This small molecule binds to this protein.
Small molecule (SMILES): CC(=O)N[C@@H]1[C@@H](O)[C@H](O)[C@@H](CO)O[C@H]1O

Binding-site contacts:
Ligand atom C1 contacts residue ASN137 of chain 1.C at 3.7 Å.
Ligand atom C8 contacts residue VAL16 of chain 1.C at 3.8 Å (hydrophobic).
Ligand atom O5 contacts residue ASN17 of chain 1.C at 2.4 Å (h-bond).
Ligand atom O5 contacts residue ASN137 of chain 1.C at 3.8 Å.
Ligand atom C7 contacts residue CYS15 of chain 1.C at 4.5 Å (hydrophobic).
Ligand atom C5 contacts residue ASN17 of chain 1.C at 3.7 Å.
Ligand atom C3 contacts residue ASN17 of chain 1.C at 3.8 Å.
Ligand atom O7 contacts residue ASN17 of chain 1.C at 4.1 Å.
Ligand atom C8 contacts residue ASN17 of chain 1.C at 4.4 Å.
Ligand atom N2 contacts residue ASN17 of chain 1.C at 2.9 Å (h-bond).
Ligand atom C4 contacts residue ASN17 of chain 1.C at 4.2 Å.
Ligand atom C7 contacts residue ASN17 of chain 1.C at 3.7 Å.
Ligand atom C1 contacts residue ASN17 of chain 1.C at 1.4 Å.
Ligand atom N2 contacts residue CYS15 of chain 1.C at 4.4 Å.
Ligand atom C4 contacts residue ASN137 of chain 1.C at 4.3 Å.
Ligand atom C8 contacts residue CYS15 of chain 1.C at 3.4 Å (hydrophobic).
Ligand atom C6 contacts residue ASN137 of chain 1.C at 4.3 Å.
Ligand atom C2 contacts residue ASN17 of chain 1.C at 2.5 Å.
Ligand atom C5 contacts residue ASN137 of chain 1.C at 3.4 Å.
Ligand atom C3 contacts residue ASN137 of chain 1.C at 4.3 Å.

Sequence of chain 1.C:
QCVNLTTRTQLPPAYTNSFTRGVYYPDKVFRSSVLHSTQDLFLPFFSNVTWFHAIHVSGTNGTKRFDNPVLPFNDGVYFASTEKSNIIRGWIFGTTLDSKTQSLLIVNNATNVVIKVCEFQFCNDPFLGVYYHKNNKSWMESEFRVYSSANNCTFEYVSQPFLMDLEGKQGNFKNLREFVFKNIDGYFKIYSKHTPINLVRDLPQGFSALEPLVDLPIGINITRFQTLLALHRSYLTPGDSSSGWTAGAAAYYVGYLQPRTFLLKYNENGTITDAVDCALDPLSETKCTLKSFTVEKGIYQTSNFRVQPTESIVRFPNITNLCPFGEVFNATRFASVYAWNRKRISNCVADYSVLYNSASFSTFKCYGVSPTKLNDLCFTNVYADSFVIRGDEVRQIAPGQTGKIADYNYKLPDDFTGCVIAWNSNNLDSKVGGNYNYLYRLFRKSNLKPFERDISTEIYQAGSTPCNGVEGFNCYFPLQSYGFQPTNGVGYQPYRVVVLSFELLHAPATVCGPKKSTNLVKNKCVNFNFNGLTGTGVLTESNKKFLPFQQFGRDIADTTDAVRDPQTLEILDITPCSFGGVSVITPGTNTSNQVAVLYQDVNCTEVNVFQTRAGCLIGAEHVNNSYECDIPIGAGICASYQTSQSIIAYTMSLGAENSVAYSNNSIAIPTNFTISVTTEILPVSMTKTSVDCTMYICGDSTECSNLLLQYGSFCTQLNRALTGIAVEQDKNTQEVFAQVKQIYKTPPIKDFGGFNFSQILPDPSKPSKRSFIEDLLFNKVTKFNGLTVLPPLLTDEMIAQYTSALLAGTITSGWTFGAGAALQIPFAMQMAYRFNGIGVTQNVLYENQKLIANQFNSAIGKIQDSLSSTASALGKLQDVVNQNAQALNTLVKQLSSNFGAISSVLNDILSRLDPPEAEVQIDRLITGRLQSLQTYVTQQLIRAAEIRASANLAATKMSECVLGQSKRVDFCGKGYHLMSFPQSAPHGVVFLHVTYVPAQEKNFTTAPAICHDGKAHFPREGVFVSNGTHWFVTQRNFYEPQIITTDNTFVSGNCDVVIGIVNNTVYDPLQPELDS